Sequence of chain 3.A:
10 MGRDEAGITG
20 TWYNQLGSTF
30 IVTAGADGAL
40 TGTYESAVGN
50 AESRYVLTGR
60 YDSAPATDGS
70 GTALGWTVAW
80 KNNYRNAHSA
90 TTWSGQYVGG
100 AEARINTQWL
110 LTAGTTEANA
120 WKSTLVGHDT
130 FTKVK

The small molecule below binds the protein below.
Small molecule (SMILES): O=C(CCCC[C@@H]1SC[C@@H]2NC(=O)N[C@@H]21)NCCN12CCc3ccccn3->[Cu]<-1<-n1ccccc1CC2

Sequence of chain 1.A:
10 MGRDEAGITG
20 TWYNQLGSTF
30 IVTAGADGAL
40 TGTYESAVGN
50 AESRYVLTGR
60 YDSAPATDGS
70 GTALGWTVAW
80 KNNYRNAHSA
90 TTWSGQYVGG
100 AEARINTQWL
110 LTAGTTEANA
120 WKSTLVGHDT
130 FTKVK

Binding-site contacts:
Ligand atom N2 contacts residue SER45 of chain 3.A at 3.0 Å (h-bond).
Ligand atom N2 contacts residue VAL47 of chain 3.A at 3.6 Å.
Ligand atom C2 contacts residue TRP108 of chain 3.A at 3.8 Å (hydrophobic).
Ligand atom C4 contacts residue TRP120 of chain 1.A at 3.7 Å (hydrophobic).
Ligand atom O2 contacts residue ASN49 of chain 3.A at 2.8 Å (h-bond).
Ligand atom C24 contacts residue GOL1 of chain 3.D at 3.8 Å.
Ligand atom C8 contacts residue TRP79 of chain 3.A at 3.8 Å (hydrophobic).
Ligand atom C3 contacts residue TRP108 of chain 3.A at 3.4 Å (hydrophobic).
Ligand atom C5 contacts residue TRP120 of chain 1.A at 3.6 Å (hydrophobic).
Ligand atom S1 contacts residue TRP92 of chain 3.A at 3.7 Å.
Ligand atom O2 contacts residue GLY48 of chain 3.A at 3.5 Å.
Ligand atom N1 contacts residue LEU25 of chain 3.A at 3.7 Å.
Ligand atom C10 contacts residue ASN49 of chain 3.A at 3.7 Å.
Ligand atom C6 contacts residue VAL47 of chain 3.A at 3.7 Å (hydrophobic).
Ligand atom C4 contacts residue VAL47 of chain 3.A at 3.8 Å (hydrophobic).
Ligand atom C14 contacts residue ALA112 of chain 3.A at 3.5 Å (hydrophobic).
Ligand atom C26 contacts residue GOL1 of chain 3.D at 3.2 Å.
Ligand atom C1 contacts residue LEU25 of chain 3.A at 3.6 Å (hydrophobic).
Ligand atom C25 contacts residue GOL1 of chain 3.D at 2.8 Å.
Ligand atom C26 contacts residue LYS121 of chain 1.A at 3.8 Å.
Ligand atom N3 contacts residue SER88 of chain 3.A at 3.0 Å (h-bond).
Ligand atom C1 contacts residue ASP128 of chain 3.A at 3.6 Å.
Ligand atom S1 contacts residue THR90 of chain 3.A at 3.4 Å (h-bond).
Ligand atom C9 contacts residue ASN49 of chain 3.A at 3.6 Å.
Ligand atom C1 contacts residue SER27 of chain 3.A at 3.7 Å.
Ligand atom C11 contacts residue SER88 of chain 3.A at 3.6 Å.
Ligand atom C11 contacts residue LEU110 of chain 3.A at 3.8 Å (hydrophobic).
Ligand atom C7 contacts residue TRP79 of chain 3.A at 3.7 Å (hydrophobic).
Ligand atom O1 contacts residue TYR43 of chain 3.A at 2.6 Å (h-bond).
Ligand atom C9 contacts residue TRP79 of chain 3.A at 3.5 Å (hydrophobic).
Ligand atom O1 contacts residue ASN23 of chain 3.A at 2.9 Å (h-bond).
Ligand atom C6 contacts residue SER45 of chain 3.A at 3.4 Å.
Ligand atom C1 contacts residue TYR43 of chain 3.A at 3.5 Å (hydrophobic).
Ligand atom N2 contacts residue LEU25 of chain 3.A at 3.8 Å.
Ligand atom C1 contacts residue ASN23 of chain 3.A at 3.7 Å.
Ligand atom S1 contacts residue TRP79 of chain 3.A at 3.6 Å.
Ligand atom O1 contacts residue ASP128 of chain 3.A at 3.8 Å.
Ligand atom O1 contacts residue SER27 of chain 3.A at 2.6 Å (h-bond).
Ligand atom C13 contacts residue ALA112 of chain 3.A at 3.8 Å (hydrophobic).
Ligand atom N1 contacts residue ASP128 of chain 3.A at 2.8 Å (salt-bridge).